Sequence of chain 1.E:
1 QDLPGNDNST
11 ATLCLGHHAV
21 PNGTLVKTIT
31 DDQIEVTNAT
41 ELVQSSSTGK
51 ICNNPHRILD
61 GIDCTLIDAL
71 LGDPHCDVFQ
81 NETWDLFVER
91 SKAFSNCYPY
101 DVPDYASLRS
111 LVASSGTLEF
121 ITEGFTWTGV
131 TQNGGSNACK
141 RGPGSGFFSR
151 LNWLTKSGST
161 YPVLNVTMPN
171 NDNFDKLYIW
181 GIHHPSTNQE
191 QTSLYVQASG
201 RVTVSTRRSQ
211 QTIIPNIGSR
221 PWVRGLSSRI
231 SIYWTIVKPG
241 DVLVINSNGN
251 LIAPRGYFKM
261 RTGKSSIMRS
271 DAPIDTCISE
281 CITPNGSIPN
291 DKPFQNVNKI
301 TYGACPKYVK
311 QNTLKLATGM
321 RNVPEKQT

The small molecule below binds the protein below.
Small molecule (SMILES): CC(=O)N[C@@H]1[C@@H](O)[C@H](O)[C@@H](CO)O[C@H]1O

Binding-site contacts:
Ligand atom C2 contacts residue ASN81 of chain 1.E at 2.4 Å.
Ligand atom C8 contacts residue ARG150 of chain 1.E at 4.3 Å.
Ligand atom C5 contacts residue ILE121 of chain 1.E at 3.7 Å (hydrophobic).
Ligand atom C8 contacts residue ASN81 of chain 1.E at 4.3 Å.
Ligand atom C5 contacts residue PHE120 of chain 1.E at 4.0 Å (hydrophobic).
Ligand atom C4 contacts residue ASN81 of chain 1.E at 4.2 Å.
Ligand atom C1 contacts residue PHE120 of chain 1.E at 3.6 Å (hydrophobic).
Ligand atom O7 contacts residue ASN81 of chain 1.E at 2.7 Å (h-bond).
Ligand atom N2 contacts residue ASN81 of chain 1.E at 2.9 Å (h-bond).
Ligand atom C8 contacts residue GLN80 of chain 1.E at 3.4 Å.
Ligand atom C1 contacts residue ASN81 of chain 1.E at 1.4 Å.
Ligand atom C3 contacts residue PHE120 of chain 1.E at 4.2 Å (hydrophobic).
Ligand atom O5 contacts residue PHE120 of chain 1.E at 4.0 Å.
Ligand atom C6 contacts residue ILE121 of chain 1.E at 3.7 Å (hydrophobic).
Ligand atom C7 contacts residue ASN81 of chain 1.E at 3.0 Å.
Ligand atom C2 contacts residue PHE120 of chain 1.E at 4.4 Å (hydrophobic).
Ligand atom O5 contacts residue ILE121 of chain 1.E at 4.5 Å.
Ligand atom C5 contacts residue ASN81 of chain 1.E at 3.7 Å.
Ligand atom O5 contacts residue ASN81 of chain 1.E at 2.4 Å (h-bond).
Ligand atom C3 contacts residue ASN81 of chain 1.E at 3.7 Å.